Sequence of chain 1.W:
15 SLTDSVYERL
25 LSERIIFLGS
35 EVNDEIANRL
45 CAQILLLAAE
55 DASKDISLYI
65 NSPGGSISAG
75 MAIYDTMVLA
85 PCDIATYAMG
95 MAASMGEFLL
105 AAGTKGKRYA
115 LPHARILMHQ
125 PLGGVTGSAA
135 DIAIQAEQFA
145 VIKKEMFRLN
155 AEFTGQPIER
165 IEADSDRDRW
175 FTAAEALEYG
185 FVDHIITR

Binding-site contacts:
Ligand atom OXT contacts residue SER98 of chain 1.W at 2.8 Å.
Ligand atom CB contacts residue MET99 of chain 1.W at 3.5 Å (hydrophobic).
Ligand atom C2 contacts residue PHE147 of chain 1.I at 3.8 Å (hydrophobic).
Ligand atom C contacts residue HIS123 of chain 1.W at 4.0 Å.
Ligand atom C4 contacts residue ILE146 of chain 1.W at 4.0 Å (hydrophobic).
Ligand atom CD2 contacts residue PRO125 of chain 1.W at 3.7 Å (hydrophobic).
Ligand atom C contacts residue ILE71 of chain 1.W at 4.0 Å (hydrophobic).
Ligand atom CA contacts residue SER98 of chain 1.W at 4.0 Å.
Ligand atom O contacts residue LEU126 of chain 1.W at 2.9 Å (h-bond).
Ligand atom CA contacts residue GLY69 of chain 1.W at 3.5 Å.
Ligand atom C contacts residue GLY69 of chain 1.W at 3.6 Å.
Ligand atom O contacts residue SER98 of chain 1.W at 3.1 Å.
Ligand atom CD1 contacts residue SER98 of chain 1.W at 3.5 Å.
Ligand atom C3 contacts residue PHE143 of chain 1.W at 3.6 Å (hydrophobic).
Ligand atom CD1 contacts residue MET99 of chain 1.W at 3.6 Å (hydrophobic).
Ligand atom C2 contacts residue LEU126 of chain 1.W at 3.5 Å (hydrophobic).
Ligand atom C contacts residue LEU126 of chain 1.W at 3.8 Å (hydrophobic).
Ligand atom CB contacts residue LEU126 of chain 1.W at 3.8 Å (hydrophobic).
Ligand atom C5 contacts residue ILE146 of chain 1.W at 3.7 Å (hydrophobic).
Ligand atom OXT contacts residue GLY69 of chain 1.W at 2.8 Å (h-bond).
Ligand atom O1 contacts residue SER70 of chain 1.W at 3.9 Å.
Ligand atom O contacts residue HIS123 of chain 1.W at 3.4 Å (h-bond).
Ligand atom N contacts residue ILE71 of chain 1.W at 4.0 Å.
Ligand atom C contacts residue ILE71 of chain 1.W at 3.7 Å (hydrophobic).
Ligand atom C contacts residue MET99 of chain 1.W at 3.9 Å (hydrophobic).
Ligand atom O1 contacts residue ILE71 of chain 1.W at 2.9 Å (h-bond).
Ligand atom CA contacts residue LEU126 of chain 1.W at 3.6 Å (hydrophobic).
Ligand atom O contacts residue PRO125 of chain 1.W at 3.4 Å.
Ligand atom C3 contacts residue PHE147 of chain 1.I at 3.7 Å (hydrophobic).
Ligand atom CD1 contacts residue HIS123 of chain 1.W at 4.0 Å.
Ligand atom OXT contacts residue MET99 of chain 1.W at 3.1 Å (h-bond).
Ligand atom C contacts residue LEU126 of chain 1.W at 4.0 Å (hydrophobic).
Ligand atom OXT contacts residue GLY68 of chain 1.W at 3.2 Å.
Ligand atom C4 contacts residue PHE143 of chain 1.W at 3.9 Å (hydrophobic).
Ligand atom C contacts residue SER98 of chain 1.W at 3.0 Å.
Ligand atom N contacts residue LEU126 of chain 1.W at 3.0 Å (h-bond).
Ligand atom CD2 contacts residue GLY69 of chain 1.W at 3.9 Å.
Ligand atom N contacts residue GLY69 of chain 1.W at 2.8 Å (h-bond).
Ligand atom CD2 contacts residue ILE71 of chain 1.W at 3.8 Å (hydrophobic).
Ligand atom CB contacts residue GLY69 of chain 1.W at 4.0 Å.

The protein below binds the small molecule below.
Small molecule (SMILES): CC(C)C[C@H](NC(=O)[C@H](CC(C)C)NC(=O)c1ccccc1)C(=O)O

Sequence of chain 1.I:
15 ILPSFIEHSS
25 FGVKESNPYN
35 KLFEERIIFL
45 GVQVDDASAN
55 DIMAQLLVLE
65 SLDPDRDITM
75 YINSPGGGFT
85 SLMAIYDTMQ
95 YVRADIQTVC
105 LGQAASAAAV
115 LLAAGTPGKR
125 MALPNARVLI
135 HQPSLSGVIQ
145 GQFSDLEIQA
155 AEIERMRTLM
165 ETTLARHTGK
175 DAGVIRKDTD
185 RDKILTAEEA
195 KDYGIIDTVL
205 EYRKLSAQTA